Sequence of chain 1.D:
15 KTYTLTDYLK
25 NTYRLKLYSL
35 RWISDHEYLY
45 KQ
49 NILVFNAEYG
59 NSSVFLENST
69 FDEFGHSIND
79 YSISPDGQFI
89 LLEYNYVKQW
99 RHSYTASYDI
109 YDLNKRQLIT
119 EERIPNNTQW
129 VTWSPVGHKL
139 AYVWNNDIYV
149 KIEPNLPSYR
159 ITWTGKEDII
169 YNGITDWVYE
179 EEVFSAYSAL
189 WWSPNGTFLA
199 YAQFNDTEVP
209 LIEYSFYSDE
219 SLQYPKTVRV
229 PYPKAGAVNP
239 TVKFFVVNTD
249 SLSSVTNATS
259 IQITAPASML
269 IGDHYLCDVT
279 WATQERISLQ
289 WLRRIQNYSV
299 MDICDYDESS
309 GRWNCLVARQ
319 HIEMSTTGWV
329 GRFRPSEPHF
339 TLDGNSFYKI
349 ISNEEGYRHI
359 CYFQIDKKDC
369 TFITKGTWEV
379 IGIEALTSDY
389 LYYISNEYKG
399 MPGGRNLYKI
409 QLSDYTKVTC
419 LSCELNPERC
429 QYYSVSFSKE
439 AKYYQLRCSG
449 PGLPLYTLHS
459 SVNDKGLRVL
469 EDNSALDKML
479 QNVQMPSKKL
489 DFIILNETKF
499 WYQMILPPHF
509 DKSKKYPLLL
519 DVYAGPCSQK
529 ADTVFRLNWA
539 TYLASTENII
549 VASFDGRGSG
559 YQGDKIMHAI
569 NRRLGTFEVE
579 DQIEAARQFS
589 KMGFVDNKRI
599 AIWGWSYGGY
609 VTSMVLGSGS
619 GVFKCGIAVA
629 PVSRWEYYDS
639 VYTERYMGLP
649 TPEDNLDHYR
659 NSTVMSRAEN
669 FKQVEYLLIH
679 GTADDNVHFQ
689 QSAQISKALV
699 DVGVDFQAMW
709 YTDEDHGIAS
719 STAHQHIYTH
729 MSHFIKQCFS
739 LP

A protein and the small-molecule ligand that binds it are described below.
Small molecule (SMILES): CC(=O)N[C@@H]1[C@@H](O)[C@H](O)[C@@H](CO)O[C@H]1O

Binding-site contacts:
Ligand atom O7 contacts residue ASN255 of chain 1.D at 4.0 Å.
Ligand atom C6 contacts residue TRP161 of chain 1.D at 4.3 Å (hydrophobic).
Ligand atom C4 contacts residue ASN255 of chain 1.D at 4.3 Å.
Ligand atom N2 contacts residue TRP161 of chain 1.D at 4.0 Å.
Ligand atom N2 contacts residue ASN255 of chain 1.D at 3.1 Å (h-bond).
Ligand atom C5 contacts residue ASN255 of chain 1.D at 3.7 Å.
Ligand atom O5 contacts residue TRP161 of chain 1.D at 4.2 Å.
Ligand atom C5 contacts residue TRP161 of chain 1.D at 3.9 Å (hydrophobic).
Ligand atom O5 contacts residue ASN255 of chain 1.D at 2.4 Å (h-bond).
Ligand atom C2 contacts residue ASN255 of chain 1.D at 2.6 Å.
Ligand atom C7 contacts residue ASN255 of chain 1.D at 4.0 Å.
Ligand atom C3 contacts residue TRP161 of chain 1.D at 4.3 Å (hydrophobic).
Ligand atom C1 contacts residue ASN255 of chain 1.D at 1.5 Å.
Ligand atom C3 contacts residue ASN255 of chain 1.D at 3.9 Å.
Ligand atom C1 contacts residue TRP161 of chain 1.D at 3.9 Å (hydrophobic).